Binding-site contacts:
Ligand atom O08 contacts residue ILE121 of chain 1.A at 3.0 Å (h-bond).
Ligand atom O08 contacts residue ASP120 of chain 1.A at 3.5 Å (salt-bridge).
Ligand atom C04 contacts residue ASP120 of chain 1.A at 4.2 Å.
Ligand atom C03 contacts residue MN1 of chain 1.B at 4.3 Å.
Ligand atom C30 contacts residue LYS54 of chain 1.A at 2.7 Å.
Ligand atom C04 contacts residue MN1 of chain 1.C at 3.2 Å.
Ligand atom O08 contacts residue GLY122 of chain 1.A at 4.2 Å.
Ligand atom N09 contacts residue MN1 of chain 1.B at 4.2 Å.
Ligand atom C33 contacts residue LYS54 of chain 1.A at 3.8 Å.
Ligand atom N09 contacts residue TYR131 of chain 1.A at 4.0 Å.
Ligand atom O12 contacts residue GLU81 of chain 1.A at 3.4 Å (salt-bridge).
Ligand atom C07 contacts residue MN1 of chain 1.B at 2.9 Å.
Ligand atom O08 contacts residue TYR131 of chain 1.A at 4.1 Å.
Ligand atom C07 contacts residue ASP120 of chain 1.A at 4.2 Å.
Ligand atom O05 contacts residue MN1 of chain 1.C at 2.3 Å.
Ligand atom C17 contacts residue TYR44 of chain 1.A at 3.3 Å (hydrophobic).
Ligand atom O08 contacts residue HIS61 of chain 1.A at 3.1 Å (h-bond).
Ligand atom C03 contacts residue MN1 of chain 1.C at 3.6 Å.
Ligand atom O08 contacts residue MN1 of chain 1.B at 2.2 Å.
Ligand atom N13 contacts residue MN1 of chain 1.C at 4.3 Å.
Ligand atom C04 contacts residue MN1 of chain 1.B at 3.0 Å.
Ligand atom N29 contacts residue LYS54 of chain 1.A at 3.6 Å.
Ligand atom C11 contacts residue MN1 of chain 1.C at 3.1 Å.
Ligand atom O05 contacts residue ASP120 of chain 1.A at 3.5 Å (salt-bridge).
Ligand atom C21 contacts residue LYS54 of chain 1.A at 3.9 Å.
Ligand atom C14 contacts residue TYR44 of chain 1.A at 4.1 Å (hydrophobic).
Ligand atom C07 contacts residue HIS61 of chain 1.A at 3.5 Å.
Ligand atom C33 contacts residue ILE58 of chain 1.A at 4.2 Å (hydrophobic).
Ligand atom C11 contacts residue GLU81 of chain 1.A at 4.3 Å.
Ligand atom O34 contacts residue ILE58 of chain 1.A at 3.8 Å.
Ligand atom O05 contacts residue MN1 of chain 1.B at 2.2 Å.
Ligand atom O12 contacts residue ASP109 of chain 1.A at 4.1 Å.
Ligand atom O05 contacts residue HIS61 of chain 1.A at 3.1 Å (h-bond).
Ligand atom O34 contacts residue LYS54 of chain 1.A at 3.1 Å (salt-bridge).
Ligand atom O05 contacts residue ASP109 of chain 1.A at 3.2 Å (salt-bridge).
Ligand atom O05 contacts residue ILE121 of chain 1.A at 4.3 Å.
Ligand atom C07 contacts residue ILE121 of chain 1.A at 4.2 Å (hydrophobic).
Ligand atom C04 contacts residue HIS61 of chain 1.A at 3.5 Å.
Ligand atom O12 contacts residue LEU107 of chain 1.A at 4.3 Å.
Ligand atom O12 contacts residue MN1 of chain 1.C at 2.1 Å.

Sequence of chain 1.A:
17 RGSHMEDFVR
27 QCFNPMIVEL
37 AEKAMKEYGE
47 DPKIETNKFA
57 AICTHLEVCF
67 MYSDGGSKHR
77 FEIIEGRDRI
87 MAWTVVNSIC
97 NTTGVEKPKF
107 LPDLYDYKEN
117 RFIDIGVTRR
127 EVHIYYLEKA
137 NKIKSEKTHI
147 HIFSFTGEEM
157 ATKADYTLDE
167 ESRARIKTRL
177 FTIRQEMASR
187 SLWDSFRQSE

This protein binds this small molecule.
Small molecule (SMILES): O=C(NCCc1ccccc1)c1nc([C@@H]2CCCN2C(=O)c2c(Cl)cccc2Cl)[nH]c(=O)c1O